This protein binds this small molecule.
Small molecule (SMILES): CCNc1cc(C(=O)N[C@@H](Cc2ccccc2)[C@H](O)CN[C@H]2CCCc3ccccc32)cc(N2CCCCS2(=O)=O)c1

Sequence of chain 1.A:
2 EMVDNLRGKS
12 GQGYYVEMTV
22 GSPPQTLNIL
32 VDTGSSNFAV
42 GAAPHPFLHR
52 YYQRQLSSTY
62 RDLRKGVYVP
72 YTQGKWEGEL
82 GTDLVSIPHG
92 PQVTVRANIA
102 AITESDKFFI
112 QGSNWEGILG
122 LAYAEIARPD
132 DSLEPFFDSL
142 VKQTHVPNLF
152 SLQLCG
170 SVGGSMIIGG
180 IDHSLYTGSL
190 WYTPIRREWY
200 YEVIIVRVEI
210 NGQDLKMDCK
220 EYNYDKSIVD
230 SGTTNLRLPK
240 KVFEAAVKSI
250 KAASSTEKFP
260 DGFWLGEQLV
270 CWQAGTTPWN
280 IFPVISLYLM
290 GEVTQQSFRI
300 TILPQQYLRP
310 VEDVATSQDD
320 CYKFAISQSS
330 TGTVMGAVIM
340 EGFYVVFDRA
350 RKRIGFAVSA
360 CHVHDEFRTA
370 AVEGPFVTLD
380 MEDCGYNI

Binding-site contacts:
Ligand atom O52 contacts residue ARG236 of chain 1.A at 3.3 Å.
Ligand atom C44 contacts residue GLN74 of chain 1.A at 3.6 Å.
Ligand atom C54 contacts residue GLY35 of chain 1.A at 3.3 Å.
Ligand atom C15 contacts residue GLN74 of chain 1.A at 3.3 Å.
Ligand atom C6 contacts residue ASP229 of chain 1.A at 3.3 Å.
Ligand atom C42 contacts residue ASN234 of chain 1.A at 3.6 Å.
Ligand atom C4 contacts residue ASP33 of chain 1.A at 3.5 Å.
Ligand atom O7 contacts residue THR73 of chain 1.A at 3.2 Å (h-bond).
Ligand atom C33 contacts residue GLY12 of chain 1.A at 3.6 Å.
Ligand atom N20 contacts residue ASP229 of chain 1.A at 2.7 Å (salt-bridge).
Ligand atom N32 contacts residue THR233 of chain 1.A at 3.3 Å (h-bond).
Ligand atom C16 contacts residue PHE109 of chain 1.A at 3.6 Å (hydrophobic).
Ligand atom C6 contacts residue THR232 of chain 1.A at 3.5 Å.
Ligand atom N2 contacts residue GLY231 of chain 1.A at 2.9 Å (h-bond).
Ligand atom O82 contacts residue GLY35 of chain 1.A at 3.4 Å (h-bond).
Ligand atom O82 contacts residue TYR72 of chain 1.A at 3.3 Å.
Ligand atom O82 contacts residue ASP33 of chain 1.A at 2.7 Å (salt-bridge).
Ligand atom O52 contacts residue SER326 of chain 1.A at 3.2 Å (h-bond).
Ligand atom C68 contacts residue PRO71 of chain 1.A at 3.4 Å (hydrophobic).
Ligand atom C56 contacts residue ASP229 of chain 1.A at 3.3 Å.
Ligand atom N20 contacts residue GLY35 of chain 1.A at 3.0 Å (h-bond).
Ligand atom C54 contacts residue ASP229 of chain 1.A at 3.4 Å.
Ligand atom C16 contacts residue GLN74 of chain 1.A at 3.1 Å.
Ligand atom O53 contacts residue THR232 of chain 1.A at 3.5 Å.
Ligand atom C33 contacts residue GLN74 of chain 1.A at 3.6 Å.
Ligand atom N32 contacts residue GLN74 of chain 1.A at 3.5 Å (h-bond).
Ligand atom C3 contacts residue GLY231 of chain 1.A at 3.7 Å.
Ligand atom C19 contacts residue GLY231 of chain 1.A at 3.6 Å.
Ligand atom C5 contacts residue ASP33 of chain 1.A at 3.5 Å.
Ligand atom O53 contacts residue THR233 of chain 1.A at 3.3 Å (h-bond).
Ligand atom O7 contacts residue GLN74 of chain 1.A at 3.0 Å (h-bond).
Ligand atom C58 contacts residue THR73 of chain 1.A at 3.4 Å.
Ligand atom C5 contacts residue GLY231 of chain 1.A at 3.5 Å.
Ligand atom O7 contacts residue TYR72 of chain 1.A at 3.5 Å.
Ligand atom C9 contacts residue GLY231 of chain 1.A at 3.3 Å.
Ligand atom C69 contacts residue PRO71 of chain 1.A at 3.6 Å (hydrophobic).
Ligand atom N2 contacts residue THR232 of chain 1.A at 3.6 Å.
Ligand atom C70 contacts residue GLY35 of chain 1.A at 3.3 Å.
Ligand atom O53 contacts residue ASN234 of chain 1.A at 2.9 Å (h-bond).
Ligand atom O52 contacts residue ASN234 of chain 1.A at 3.5 Å (h-bond).